Binding-site contacts:
Ligand atom O5 contacts residue ASP796 of chain 1.B at 3.8 Å.
Ligand atom C7 contacts residue ASN709 of chain 1.A at 3.2 Å.
Ligand atom C5 contacts residue ASN709 of chain 1.A at 3.7 Å.
Ligand atom O5 contacts residue ASN709 of chain 1.A at 2.4 Å (h-bond).
Ligand atom C8 contacts residue ASN709 of chain 1.A at 4.2 Å.
Ligand atom C1 contacts residue ASP796 of chain 1.B at 4.4 Å.
Ligand atom C4 contacts residue ASN709 of chain 1.A at 4.2 Å.
Ligand atom C1 contacts residue ASN709 of chain 1.A at 1.4 Å.
Ligand atom N2 contacts residue ASN709 of chain 1.A at 2.9 Å (h-bond).
Ligand atom C8 contacts residue GLY1131 of chain 1.A at 3.7 Å.
Ligand atom C8 contacts residue ASN710 of chain 1.A at 4.4 Å.
Ligand atom O7 contacts residue ASN709 of chain 1.A at 3.1 Å (h-bond).
Ligand atom C3 contacts residue ASN709 of chain 1.A at 3.8 Å.
Ligand atom O6 contacts residue ASP796 of chain 1.B at 4.3 Å.
Ligand atom C2 contacts residue ASN709 of chain 1.A at 2.4 Å.

This small molecule binds to this protein.
Small molecule (SMILES): CC(=O)N[C@@H]1[C@@H](O)[C@H](O)[C@@H](CO)O[C@H]1O

Sequence of chain 1.A:
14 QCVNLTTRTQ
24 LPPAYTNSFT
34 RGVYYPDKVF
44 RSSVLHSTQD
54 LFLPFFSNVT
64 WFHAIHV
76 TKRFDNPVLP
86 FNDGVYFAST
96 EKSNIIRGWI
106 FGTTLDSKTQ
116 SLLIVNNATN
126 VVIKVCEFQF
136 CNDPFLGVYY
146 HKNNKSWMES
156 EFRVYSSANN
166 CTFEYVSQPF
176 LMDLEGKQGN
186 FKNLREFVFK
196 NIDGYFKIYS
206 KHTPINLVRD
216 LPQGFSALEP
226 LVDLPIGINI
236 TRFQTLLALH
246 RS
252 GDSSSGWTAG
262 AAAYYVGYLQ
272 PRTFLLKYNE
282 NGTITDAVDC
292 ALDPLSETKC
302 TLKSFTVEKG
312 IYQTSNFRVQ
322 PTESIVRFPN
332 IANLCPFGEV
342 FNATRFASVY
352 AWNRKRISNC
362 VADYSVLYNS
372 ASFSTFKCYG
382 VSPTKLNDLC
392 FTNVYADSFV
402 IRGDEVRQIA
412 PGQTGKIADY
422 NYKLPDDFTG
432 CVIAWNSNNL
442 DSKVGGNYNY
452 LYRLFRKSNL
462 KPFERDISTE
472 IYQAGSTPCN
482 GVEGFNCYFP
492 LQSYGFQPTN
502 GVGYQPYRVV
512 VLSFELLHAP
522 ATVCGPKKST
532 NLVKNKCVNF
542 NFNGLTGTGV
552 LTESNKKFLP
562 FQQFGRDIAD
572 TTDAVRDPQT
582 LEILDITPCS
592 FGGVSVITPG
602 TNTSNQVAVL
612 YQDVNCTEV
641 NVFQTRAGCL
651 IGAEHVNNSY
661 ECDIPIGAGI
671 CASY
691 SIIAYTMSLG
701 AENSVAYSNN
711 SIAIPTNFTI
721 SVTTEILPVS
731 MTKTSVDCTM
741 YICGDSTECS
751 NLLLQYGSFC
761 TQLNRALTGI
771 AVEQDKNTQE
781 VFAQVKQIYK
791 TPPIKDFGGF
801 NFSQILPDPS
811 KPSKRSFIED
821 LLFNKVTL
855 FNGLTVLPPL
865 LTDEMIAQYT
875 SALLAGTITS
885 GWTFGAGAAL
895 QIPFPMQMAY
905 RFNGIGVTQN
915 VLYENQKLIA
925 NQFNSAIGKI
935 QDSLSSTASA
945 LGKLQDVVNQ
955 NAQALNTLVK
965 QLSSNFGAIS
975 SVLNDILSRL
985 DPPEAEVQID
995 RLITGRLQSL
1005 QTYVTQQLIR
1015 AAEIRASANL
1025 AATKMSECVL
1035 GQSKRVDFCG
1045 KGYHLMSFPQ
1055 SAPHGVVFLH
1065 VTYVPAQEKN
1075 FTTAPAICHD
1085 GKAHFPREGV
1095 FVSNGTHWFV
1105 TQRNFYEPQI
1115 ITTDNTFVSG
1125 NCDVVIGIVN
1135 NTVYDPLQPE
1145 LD

Sequence of chain 1.B:
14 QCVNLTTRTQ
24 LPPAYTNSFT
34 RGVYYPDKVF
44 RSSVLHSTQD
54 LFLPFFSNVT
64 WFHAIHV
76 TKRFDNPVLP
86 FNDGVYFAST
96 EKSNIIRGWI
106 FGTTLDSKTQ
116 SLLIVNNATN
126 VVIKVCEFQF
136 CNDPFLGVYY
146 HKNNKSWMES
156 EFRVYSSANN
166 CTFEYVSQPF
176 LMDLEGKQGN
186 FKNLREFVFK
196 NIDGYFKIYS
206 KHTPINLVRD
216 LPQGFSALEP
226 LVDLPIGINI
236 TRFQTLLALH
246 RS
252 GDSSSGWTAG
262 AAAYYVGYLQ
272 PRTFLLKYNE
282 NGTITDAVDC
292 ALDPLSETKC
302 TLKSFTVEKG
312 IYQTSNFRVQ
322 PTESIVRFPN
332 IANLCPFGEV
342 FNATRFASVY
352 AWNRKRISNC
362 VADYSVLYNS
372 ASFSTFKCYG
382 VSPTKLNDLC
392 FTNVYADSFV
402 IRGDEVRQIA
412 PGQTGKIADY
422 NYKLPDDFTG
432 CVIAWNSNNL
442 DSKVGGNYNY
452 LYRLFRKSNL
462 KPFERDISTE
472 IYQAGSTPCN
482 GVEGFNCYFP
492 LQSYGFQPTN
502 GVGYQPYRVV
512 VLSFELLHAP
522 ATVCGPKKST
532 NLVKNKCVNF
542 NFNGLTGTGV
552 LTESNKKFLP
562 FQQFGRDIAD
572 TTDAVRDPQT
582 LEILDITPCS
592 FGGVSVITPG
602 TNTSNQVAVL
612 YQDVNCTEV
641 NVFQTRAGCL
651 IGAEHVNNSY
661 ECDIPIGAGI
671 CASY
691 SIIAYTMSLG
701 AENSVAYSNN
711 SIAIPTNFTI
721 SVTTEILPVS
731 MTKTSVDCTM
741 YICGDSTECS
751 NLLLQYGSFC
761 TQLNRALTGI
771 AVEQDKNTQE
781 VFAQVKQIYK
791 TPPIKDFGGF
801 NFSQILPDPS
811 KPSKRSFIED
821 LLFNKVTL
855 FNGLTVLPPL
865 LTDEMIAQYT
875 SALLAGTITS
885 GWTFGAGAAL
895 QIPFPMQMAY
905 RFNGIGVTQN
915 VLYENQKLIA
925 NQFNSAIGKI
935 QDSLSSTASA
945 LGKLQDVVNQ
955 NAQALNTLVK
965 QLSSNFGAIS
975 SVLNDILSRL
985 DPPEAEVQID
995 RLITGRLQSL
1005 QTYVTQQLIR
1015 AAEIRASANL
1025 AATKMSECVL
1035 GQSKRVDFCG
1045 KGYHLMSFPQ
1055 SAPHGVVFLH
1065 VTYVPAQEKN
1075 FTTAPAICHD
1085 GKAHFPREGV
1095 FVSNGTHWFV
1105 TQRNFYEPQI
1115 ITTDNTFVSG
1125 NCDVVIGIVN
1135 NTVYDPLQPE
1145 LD